Sequence of chain 1.B:
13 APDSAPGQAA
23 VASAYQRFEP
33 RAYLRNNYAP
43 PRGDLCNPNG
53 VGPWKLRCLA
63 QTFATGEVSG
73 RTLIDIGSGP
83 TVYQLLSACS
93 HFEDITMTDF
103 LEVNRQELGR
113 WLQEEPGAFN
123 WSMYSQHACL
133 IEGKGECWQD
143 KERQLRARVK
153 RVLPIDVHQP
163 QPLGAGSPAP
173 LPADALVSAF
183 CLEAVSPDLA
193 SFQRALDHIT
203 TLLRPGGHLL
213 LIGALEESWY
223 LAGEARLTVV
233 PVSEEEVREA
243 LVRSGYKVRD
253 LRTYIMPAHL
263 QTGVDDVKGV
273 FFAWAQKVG

Binding-site contacts:
Ligand atom C9 contacts residue PHE182 of chain 1.B at 4.0 Å (hydrophobic).
Ligand atom C5 contacts residue PHE182 of chain 1.B at 4.0 Å (hydrophobic).
Ligand atom C10 contacts residue ARG44 of chain 1.B at 4.3 Å.
Ligand atom C2 contacts residue TYR35 of chain 1.B at 4.2 Å (hydrophobic).
Ligand atom C4 contacts residue TYR35 of chain 1.B at 3.2 Å (hydrophobic).
Ligand atom O11 contacts residue ASP267 of chain 1.B at 3.4 Å (salt-bridge).
Ligand atom C7 contacts residue VAL269 of chain 1.B at 4.2 Å (hydrophobic).
Ligand atom C10 contacts residue ASN39 of chain 1.B at 3.6 Å.
Ligand atom C7 contacts residue ARG44 of chain 1.B at 3.9 Å.
Ligand atom C1 contacts residue GLU219 of chain 1.B at 3.5 Å.
Ligand atom C2 contacts residue GLU219 of chain 1.B at 4.3 Å.
Ligand atom N12 contacts residue GLU219 of chain 1.B at 3.7 Å.
Ligand atom C4 contacts residue ASN39 of chain 1.B at 3.7 Å.
Ligand atom C2 contacts residue PHE182 of chain 1.B at 3.7 Å (hydrophobic).
Ligand atom C4 contacts residue PHE182 of chain 1.B at 3.9 Å (hydrophobic).
Ligand atom C4 contacts residue TYR40 of chain 1.B at 4.0 Å (hydrophobic).
Ligand atom C7 contacts residue PHE182 of chain 1.B at 3.8 Å (hydrophobic).
Ligand atom C3 contacts residue PHE182 of chain 1.B at 4.3 Å (hydrophobic).
Ligand atom C5 contacts residue ASN39 of chain 1.B at 3.5 Å.
Ligand atom C10 contacts residue TYR40 of chain 1.B at 4.2 Å (hydrophobic).
Ligand atom C9 contacts residue LYS57 of chain 1.B at 4.1 Å.
Ligand atom C9 contacts residue MET258 of chain 1.B at 4.3 Å (hydrophobic).
Ligand atom O11 contacts residue GLU219 of chain 1.B at 2.7 Å (salt-bridge).
Ligand atom C10 contacts residue PHE182 of chain 1.B at 3.9 Å (hydrophobic).
Ligand atom C6 contacts residue ASN39 of chain 1.B at 4.1 Å.
Ligand atom C8 contacts residue PHE182 of chain 1.B at 4.1 Å (hydrophobic).
Ligand atom C3 contacts residue TYR35 of chain 1.B at 3.1 Å (hydrophobic).
Ligand atom C9 contacts residue ARG44 of chain 1.B at 3.8 Å.
Ligand atom C1 contacts residue PHE182 of chain 1.B at 3.8 Å (hydrophobic).
Ligand atom N12 contacts residue TYR222 of chain 1.B at 3.4 Å.
Ligand atom C7 contacts residue ASP267 of chain 1.B at 4.1 Å.
Ligand atom C3 contacts residue ASN39 of chain 1.B at 4.0 Å.
Ligand atom C8 contacts residue MET258 of chain 1.B at 3.5 Å (hydrophobic).
Ligand atom C8 contacts residue VAL272 of chain 1.B at 4.0 Å (hydrophobic).
Ligand atom C6 contacts residue PHE182 of chain 1.B at 3.7 Å (hydrophobic).
Ligand atom O11 contacts residue TYR222 of chain 1.B at 3.6 Å.
Ligand atom C9 contacts residue ASN39 of chain 1.B at 4.3 Å.
Ligand atom C8 contacts residue ARG44 of chain 1.B at 3.6 Å.
Ligand atom N12 contacts residue PHE182 of chain 1.B at 4.2 Å.
Ligand atom C10 contacts residue LYS57 of chain 1.B at 4.0 Å.

A small-molecule ligand and the protein it binds are described below.
Small molecule (SMILES): N[C@H]1CCc2ccccc2[C@H]1O